Sequence of chain 1.A:
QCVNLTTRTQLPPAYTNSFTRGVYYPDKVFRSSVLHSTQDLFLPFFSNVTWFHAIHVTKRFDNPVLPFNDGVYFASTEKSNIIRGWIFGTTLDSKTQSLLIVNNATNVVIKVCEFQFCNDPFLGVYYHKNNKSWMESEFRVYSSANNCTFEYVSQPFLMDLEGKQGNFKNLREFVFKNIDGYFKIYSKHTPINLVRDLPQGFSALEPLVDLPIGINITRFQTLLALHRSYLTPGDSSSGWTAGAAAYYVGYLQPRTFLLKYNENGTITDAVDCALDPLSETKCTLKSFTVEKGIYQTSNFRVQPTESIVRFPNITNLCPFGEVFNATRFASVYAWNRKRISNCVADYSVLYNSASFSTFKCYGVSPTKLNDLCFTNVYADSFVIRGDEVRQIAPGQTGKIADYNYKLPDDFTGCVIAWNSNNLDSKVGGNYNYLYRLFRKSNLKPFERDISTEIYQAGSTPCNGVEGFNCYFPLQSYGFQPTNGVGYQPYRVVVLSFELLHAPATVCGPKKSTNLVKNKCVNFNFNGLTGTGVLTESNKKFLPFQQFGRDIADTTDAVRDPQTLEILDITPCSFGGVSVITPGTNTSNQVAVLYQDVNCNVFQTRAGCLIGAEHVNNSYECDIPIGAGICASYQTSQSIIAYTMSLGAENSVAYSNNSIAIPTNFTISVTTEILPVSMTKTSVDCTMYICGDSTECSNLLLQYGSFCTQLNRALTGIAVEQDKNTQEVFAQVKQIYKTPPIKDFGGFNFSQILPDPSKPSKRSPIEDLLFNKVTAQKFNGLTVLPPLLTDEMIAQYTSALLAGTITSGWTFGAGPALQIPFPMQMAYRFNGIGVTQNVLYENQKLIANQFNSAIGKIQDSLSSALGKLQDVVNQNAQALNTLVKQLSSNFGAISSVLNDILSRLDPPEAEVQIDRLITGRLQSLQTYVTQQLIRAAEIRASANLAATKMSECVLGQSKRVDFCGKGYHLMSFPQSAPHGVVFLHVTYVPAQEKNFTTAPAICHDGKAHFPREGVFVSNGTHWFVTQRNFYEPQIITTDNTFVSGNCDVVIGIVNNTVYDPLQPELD

A small-molecule ligand and the protein it binds are described below.
Small molecule (SMILES): CC(=O)N[C@@H]1[C@@H](O)[C@H](O)[C@@H](CO)O[C@H]1O

Binding-site contacts:
Ligand atom C2 contacts residue ASN1134 of chain 1.A at 2.5 Å.
Ligand atom C3 contacts residue ASN1134 of chain 1.A at 3.8 Å.
Ligand atom O7 contacts residue ASN1134 of chain 1.A at 4.2 Å.
Ligand atom C5 contacts residue ASN1134 of chain 1.A at 3.7 Å.
Ligand atom N2 contacts residue ASN1134 of chain 1.A at 2.9 Å (h-bond).
Ligand atom O6 contacts residue ASN1134 of chain 1.A at 4.1 Å.
Ligand atom C4 contacts residue ASN1134 of chain 1.A at 4.2 Å.
Ligand atom C7 contacts residue ASN1134 of chain 1.A at 3.8 Å.
Ligand atom O6 contacts residue ILE1132 of chain 1.A at 4.0 Å.
Ligand atom C1 contacts residue ASN1134 of chain 1.A at 1.4 Å.
Ligand atom O5 contacts residue ASN1134 of chain 1.A at 2.4 Å (h-bond).